A protein and the small-molecule ligand that binds it are described below.
Small molecule (SMILES): CC(=O)N[C@@H]1[C@@H](O)[C@H](O)[C@@H](CO)O[C@H]1O

Sequence of chain 1.D:
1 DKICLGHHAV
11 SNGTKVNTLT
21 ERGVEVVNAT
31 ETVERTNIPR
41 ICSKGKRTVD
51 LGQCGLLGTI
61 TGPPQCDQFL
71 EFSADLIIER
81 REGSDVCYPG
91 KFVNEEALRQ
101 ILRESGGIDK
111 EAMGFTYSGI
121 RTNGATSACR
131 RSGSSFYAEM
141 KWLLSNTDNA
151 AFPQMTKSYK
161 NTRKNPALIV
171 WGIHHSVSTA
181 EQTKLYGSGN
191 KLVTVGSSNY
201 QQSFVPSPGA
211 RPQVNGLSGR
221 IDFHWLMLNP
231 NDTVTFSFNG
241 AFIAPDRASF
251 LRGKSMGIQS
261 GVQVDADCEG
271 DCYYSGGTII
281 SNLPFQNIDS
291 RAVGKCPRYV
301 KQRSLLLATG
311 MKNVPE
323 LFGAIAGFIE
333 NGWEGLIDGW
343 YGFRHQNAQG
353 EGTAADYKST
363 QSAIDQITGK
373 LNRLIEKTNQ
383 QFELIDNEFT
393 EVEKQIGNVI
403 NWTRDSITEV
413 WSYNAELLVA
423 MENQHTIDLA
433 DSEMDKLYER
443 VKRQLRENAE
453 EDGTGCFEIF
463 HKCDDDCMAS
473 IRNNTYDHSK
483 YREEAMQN

Binding-site contacts:
Ligand atom C8 contacts residue ASN400 of chain 1.D at 3.3 Å.
Ligand atom C2 contacts residue ASN403 of chain 1.D at 2.5 Å.
Ligand atom O3 contacts residue GLU393 of chain 1.D at 3.7 Å.
Ligand atom O7 contacts residue ASN403 of chain 1.D at 4.2 Å.
Ligand atom O7 contacts residue GLU393 of chain 1.D at 4.2 Å.
Ligand atom O5 contacts residue ASN403 of chain 1.D at 2.4 Å (h-bond).
Ligand atom C7 contacts residue ASN403 of chain 1.D at 3.8 Å.
Ligand atom C8 contacts residue GLY399 of chain 1.D at 3.8 Å.
Ligand atom O7 contacts residue ASN400 of chain 1.D at 3.9 Å.
Ligand atom C7 contacts residue ASN400 of chain 1.D at 3.8 Å.
Ligand atom C1 contacts residue ASN403 of chain 1.D at 1.4 Å.
Ligand atom C8 contacts residue LYS396 of chain 1.D at 3.8 Å.
Ligand atom C3 contacts residue ASN403 of chain 1.D at 3.8 Å.
Ligand atom C8 contacts residue GLU393 of chain 1.D at 3.7 Å.
Ligand atom C4 contacts residue ASN403 of chain 1.D at 4.2 Å.
Ligand atom N2 contacts residue ASN403 of chain 1.D at 2.9 Å (h-bond).
Ligand atom N2 contacts residue GLU393 of chain 1.D at 4.3 Å.
Ligand atom N2 contacts residue GLY399 of chain 1.D at 4.3 Å.
Ligand atom C5 contacts residue ASN403 of chain 1.D at 3.7 Å.
Ligand atom C7 contacts residue GLU393 of chain 1.D at 3.9 Å.